A protein and the small-molecule ligand that binds it are described below.
Small molecule (SMILES): NC(=O)CC[C@H](N)C(=O)O

Sequence of chain 2.C:
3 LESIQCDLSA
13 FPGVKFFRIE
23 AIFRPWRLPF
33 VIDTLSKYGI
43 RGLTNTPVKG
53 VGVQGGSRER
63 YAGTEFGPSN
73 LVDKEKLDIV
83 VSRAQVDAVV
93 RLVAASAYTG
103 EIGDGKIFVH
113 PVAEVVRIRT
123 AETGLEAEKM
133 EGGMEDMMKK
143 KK

Binding-site contacts:
Ligand atom N contacts residue GLN87 of chain 2.C at 2.7 Å (h-bond).
Ligand atom CD contacts residue GLY44 of chain 2.C at 3.8 Å.
Ligand atom CB contacts residue GLU130 of chain 2.C at 3.9 Å.
Ligand atom NE2 contacts residue VAL82 of chain 2.C at 3.0 Å (h-bond).
Ligand atom CD contacts residue ATP1 of chain 1.K at 4.1 Å.
Ligand atom O contacts residue GLY135 of chain 2.C at 3.7 Å.
Ligand atom CA contacts residue GLN87 of chain 2.C at 4.0 Å.
Ligand atom OE1 contacts residue MET132 of chain 2.C at 4.1 Å.
Ligand atom O contacts residue MET136 of chain 2.C at 4.1 Å.
Ligand atom O contacts residue MET132 of chain 2.C at 3.0 Å (h-bond).
Ligand atom C contacts residue GLN87 of chain 2.C at 4.1 Å.
Ligand atom OE1 contacts residue GLY44 of chain 2.C at 3.2 Å (h-bond).
Ligand atom OXT contacts residue GLY135 of chain 2.C at 3.7 Å.
Ligand atom NE2 contacts residue ATP1 of chain 1.K at 3.1 Å (h-bond).
Ligand atom OE1 contacts residue ILE42 of chain 2.C at 3.6 Å.
Ligand atom CD contacts residue ILE42 of chain 2.C at 4.1 Å (hydrophobic).
Ligand atom CA contacts residue GLU130 of chain 2.C at 3.6 Å.
Ligand atom CA contacts residue MET132 of chain 2.C at 3.7 Å (hydrophobic).
Ligand atom OXT contacts residue GLN87 of chain 2.C at 3.1 Å (h-bond).
Ligand atom CG contacts residue MET132 of chain 2.C at 4.2 Å (hydrophobic).
Ligand atom C contacts residue MET132 of chain 2.C at 3.7 Å (hydrophobic).
Ligand atom CA contacts residue LYS131 of chain 2.C at 3.9 Å.
Ligand atom N contacts residue GLU130 of chain 2.C at 2.9 Å (salt-bridge).
Ligand atom NE2 contacts residue ILE81 of chain 2.C at 3.9 Å.
Ligand atom OXT contacts residue MET136 of chain 2.C at 3.2 Å (h-bond).
Ligand atom CG contacts residue VAL82 of chain 2.C at 4.0 Å (hydrophobic).
Ligand atom OE1 contacts residue GLY41 of chain 2.C at 4.2 Å.
Ligand atom O contacts residue LYS131 of chain 2.C at 3.8 Å.
Ligand atom OXT contacts residue GLU137 of chain 2.C at 2.9 Å (salt-bridge).
Ligand atom CB contacts residue MET132 of chain 2.C at 3.8 Å (hydrophobic).
Ligand atom CD contacts residue VAL82 of chain 2.C at 3.9 Å (hydrophobic).
Ligand atom NE2 contacts residue VAL83 of chain 2.C at 3.8 Å.
Ligand atom NE2 contacts residue ILE42 of chain 2.C at 4.1 Å.
Ligand atom NE2 contacts residue GLY44 of chain 2.C at 3.0 Å (h-bond).
Ligand atom OE1 contacts residue ARG43 of chain 2.C at 3.2 Å (salt-bridge).
Ligand atom C contacts residue GLY135 of chain 2.C at 4.2 Å.
Ligand atom C contacts residue GLU137 of chain 2.C at 3.8 Å.
Ligand atom C contacts residue MET136 of chain 2.C at 3.9 Å (hydrophobic).
Ligand atom O contacts residue GLU137 of chain 2.C at 3.9 Å.
Ligand atom CG contacts residue GLU130 of chain 2.C at 3.3 Å.